Sequence of chain 2.A:
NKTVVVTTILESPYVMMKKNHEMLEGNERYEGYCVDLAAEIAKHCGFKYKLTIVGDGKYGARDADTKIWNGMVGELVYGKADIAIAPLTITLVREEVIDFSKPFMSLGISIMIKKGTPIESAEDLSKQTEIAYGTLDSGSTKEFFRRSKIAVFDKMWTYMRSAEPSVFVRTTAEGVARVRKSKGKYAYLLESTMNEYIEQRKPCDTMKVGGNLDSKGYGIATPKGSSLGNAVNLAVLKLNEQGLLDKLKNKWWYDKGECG

Binding-site contacts:
Ligand atom C4 contacts residue GLU193 of chain 2.A at 3.6 Å.
Ligand atom N3 contacts residue GLU193 of chain 2.A at 3.7 Å.
Ligand atom F5 contacts residue MET196 of chain 2.A at 3.1 Å.
Ligand atom F5 contacts residue THR174 of chain 2.A at 3.3 Å.
Ligand atom N1 contacts residue GLU193 of chain 2.A at 3.6 Å (salt-bridge).
Ligand atom O2 contacts residue THR143 of chain 2.A at 2.9 Å (h-bond).
Ligand atom C8 contacts residue THR91 of chain 2.A at 3.4 Å.
Ligand atom C9 contacts residue ARG96 of chain 2.A at 3.4 Å.
Ligand atom C8 contacts residue SER142 of chain 2.A at 3.4 Å.
Ligand atom O92 contacts residue SER142 of chain 2.A at 3.0 Å (h-bond).
Ligand atom C2 contacts residue THR143 of chain 2.A at 3.4 Å.
Ligand atom N8 contacts residue GLU193 of chain 2.A at 2.9 Å (salt-bridge).
Ligand atom O92 contacts residue GLY141 of chain 2.A at 3.4 Å.
Ligand atom C9 contacts residue TYR61 of chain 2.A at 3.7 Å (hydrophobic).
Ligand atom O91 contacts residue PRO89 of chain 2.A at 3.8 Å.
Ligand atom O2 contacts residue GLY141 of chain 2.A at 3.5 Å.
Ligand atom O91 contacts residue TYR61 of chain 2.A at 3.6 Å.
Ligand atom N8 contacts residue TYR61 of chain 2.A at 3.8 Å.
Ligand atom O91 contacts residue ARG96 of chain 2.A at 2.8 Å (salt-bridge).
Ligand atom C6 contacts residue LEU138 of chain 2.A at 3.7 Å (hydrophobic).
Ligand atom N1 contacts residue LEU138 of chain 2.A at 3.6 Å.
Ligand atom C8 contacts residue GLU193 of chain 2.A at 3.4 Å.
Ligand atom N8 contacts residue THR91 of chain 2.A at 3.0 Å (h-bond).
Ligand atom N3 contacts residue THR143 of chain 2.A at 2.8 Å (h-bond).
Ligand atom C4 contacts residue THR143 of chain 2.A at 3.7 Å.
Ligand atom O92 contacts residue ARG96 of chain 2.A at 2.8 Å (salt-bridge).
Ligand atom C2 contacts residue GLU193 of chain 2.A at 3.7 Å.
Ligand atom C7 contacts residue TYR61 of chain 2.A at 3.6 Å (hydrophobic).
Ligand atom O92 contacts residue TYR61 of chain 2.A at 3.6 Å.
Ligand atom C9 contacts residue THR91 of chain 2.A at 3.6 Å.
Ligand atom O91 contacts residue THR91 of chain 2.A at 2.8 Å (h-bond).
Ligand atom C5 contacts residue GLU193 of chain 2.A at 3.6 Å.
Ligand atom O4 contacts residue LEU192 of chain 2.A at 3.2 Å.
Ligand atom C6 contacts residue GLU193 of chain 2.A at 3.3 Å.
Ligand atom N8 contacts residue PRO89 of chain 2.A at 2.8 Å (h-bond).
Ligand atom N8 contacts residue TYR220 of chain 2.A at 3.7 Å.
Ligand atom O4 contacts residue GLU193 of chain 2.A at 3.0 Å (salt-bridge).
Ligand atom O91 contacts residue LEU90 of chain 2.A at 3.6 Å.
Ligand atom C9 contacts residue SER142 of chain 2.A at 3.5 Å.
Ligand atom O2 contacts residue SER142 of chain 2.A at 3.1 Å (h-bond).

This small molecule binds to this protein.
Small molecule (SMILES): N[C@@H](Cn1cc(F)c(=O)[nH]c1=O)C(=O)O